Sequence of chain 1.H:
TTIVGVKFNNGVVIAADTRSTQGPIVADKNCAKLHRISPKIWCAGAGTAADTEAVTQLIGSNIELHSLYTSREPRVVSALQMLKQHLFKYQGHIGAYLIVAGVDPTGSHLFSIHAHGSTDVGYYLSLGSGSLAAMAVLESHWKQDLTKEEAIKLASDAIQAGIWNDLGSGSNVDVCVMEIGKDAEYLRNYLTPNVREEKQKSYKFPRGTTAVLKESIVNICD

Sequence of chain 1.N:
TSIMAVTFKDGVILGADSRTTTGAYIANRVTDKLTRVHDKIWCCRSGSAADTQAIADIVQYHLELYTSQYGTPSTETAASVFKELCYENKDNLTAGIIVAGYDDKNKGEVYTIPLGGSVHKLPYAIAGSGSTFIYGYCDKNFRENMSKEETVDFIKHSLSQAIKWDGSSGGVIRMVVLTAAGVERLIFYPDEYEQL

Binding-site contacts:
Ligand atom C19 contacts residue HIS116 of chain 1.H at 3.7 Å.
Ligand atom C47 contacts residue THR1 of chain 1.N at 1.4 Å.
Ligand atom O29 contacts residue ALA49 of chain 1.N at 3.1 Å (h-bond).
Ligand atom O48 contacts residue THR1 of chain 1.N at 2.3 Å (h-bond).
Ligand atom C18 contacts residue SER48 of chain 1.N at 3.4 Å.
Ligand atom C44 contacts residue THR1 of chain 1.N at 3.7 Å.
Ligand atom C59 contacts residue THR1 of chain 1.N at 2.5 Å.
Ligand atom O9 contacts residue THR22 of chain 1.N at 3.7 Å.
Ligand atom C42 contacts residue GLY47 of chain 1.N at 3.7 Å.
Ligand atom C27 contacts residue THR22 of chain 1.N at 3.2 Å.
Ligand atom C43 contacts residue GLY47 of chain 1.N at 3.4 Å.
Ligand atom C26 contacts residue SER118 of chain 1.H at 3.4 Å.
Ligand atom C42 contacts residue THR1 of chain 1.N at 2.3 Å.
Ligand atom C26 contacts residue HIS114 of chain 1.H at 3.5 Å.
Ligand atom C8 contacts residue THR22 of chain 1.N at 3.7 Å.
Ligand atom C38 contacts residue GLY47 of chain 1.N at 3.5 Å.
Ligand atom C46 contacts residue THR20 of chain 1.N at 3.7 Å.
Ligand atom N41 contacts residue THR1 of chain 1.N at 3.7 Å.
Ligand atom C43 contacts residue THR1 of chain 1.N at 2.7 Å.
Ligand atom O48 contacts residue SER46 of chain 1.N at 3.4 Å.
Ligand atom C58 contacts residue THR1 of chain 1.N at 2.5 Å.
Ligand atom C45 contacts residue ARG45 of chain 1.N at 3.3 Å.
Ligand atom O48 contacts residue GLY47 of chain 1.N at 3.0 Å (h-bond).
Ligand atom O60 contacts residue SER129 of chain 1.N at 3.7 Å.
Ligand atom N4 contacts residue THR22 of chain 1.N at 3.8 Å.
Ligand atom C23 contacts residue THR21 of chain 1.N at 3.4 Å.
Ligand atom C24 contacts residue THR20 of chain 1.N at 3.6 Å.
Ligand atom C39 contacts residue GLY47 of chain 1.N at 3.5 Å.
Ligand atom N41 contacts residue GLY47 of chain 1.N at 2.9 Å (h-bond).
Ligand atom C58 contacts residue SER168 of chain 1.N at 3.4 Å.
Ligand atom C31 contacts residue GLY47 of chain 1.N at 3.4 Å.
Ligand atom O40 contacts residue THR21 of chain 1.N at 3.4 Å (h-bond).
Ligand atom C51 contacts residue THR1 of chain 1.N at 1.5 Å.
Ligand atom C59 contacts residue SER129 of chain 1.N at 3.6 Å.
Ligand atom O21 contacts residue THR21 of chain 1.N at 3.5 Å (h-bond).
Ligand atom O40 contacts residue THR20 of chain 1.N at 3.4 Å.
Ligand atom O21 contacts residue THR22 of chain 1.N at 3.4 Å.
Ligand atom O60 contacts residue THR1 of chain 1.N at 3.0 Å (h-bond).
Ligand atom C13 contacts residue HIS116 of chain 1.H at 3.7 Å.
Ligand atom N30 contacts residue THR21 of chain 1.N at 3.2 Å (h-bond).

The protein below binds the small molecule below.
Small molecule (SMILES): CC(C)C[C@H](NC(=O)[C@H](CCc1ccccc1)NC(=O)CN1CCOCC1)C(=O)N[C@@H](Cc1ccccc1)C(=O)N[C@@H](CC(C)C)[C@@H](O)[C@H](C)CO